Sequence of chain 1.C:
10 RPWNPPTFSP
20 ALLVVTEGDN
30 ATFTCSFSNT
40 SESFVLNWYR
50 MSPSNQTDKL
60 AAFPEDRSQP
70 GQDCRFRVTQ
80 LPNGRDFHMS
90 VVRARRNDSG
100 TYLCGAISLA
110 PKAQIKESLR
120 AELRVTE

Binding-site contacts:
Ligand atom C3 contacts residue ARG94 of chain 1.C at 3.3 Å.
Ligand atom C7 contacts residue ASN96 of chain 1.C at 3.3 Å.
Ligand atom N2 contacts residue ASN96 of chain 1.C at 2.9 Å (h-bond).
Ligand atom C4 contacts residue ARG94 of chain 1.C at 4.0 Å.
Ligand atom C1 contacts residue ASN96 of chain 1.C at 1.4 Å.
Ligand atom C1 contacts residue ARG94 of chain 1.C at 3.9 Å.
Ligand atom O6 contacts residue ARG94 of chain 1.C at 3.8 Å.
Ligand atom O3 contacts residue ARG94 of chain 1.C at 4.2 Å.
Ligand atom O5 contacts residue ASN96 of chain 1.C at 2.4 Å (h-bond).
Ligand atom O4 contacts residue ARG94 of chain 1.C at 4.1 Å.
Ligand atom C2 contacts residue ASN96 of chain 1.C at 2.5 Å.
Ligand atom C8 contacts residue ARG49 of chain 1.C at 4.0 Å.
Ligand atom C5 contacts residue ASN96 of chain 1.C at 3.7 Å.
Ligand atom C5 contacts residue ARG94 of chain 1.C at 3.7 Å.
Ligand atom O5 contacts residue ARG94 of chain 1.C at 4.0 Å.
Ligand atom C2 contacts residue ARG94 of chain 1.C at 3.9 Å.
Ligand atom C4 contacts residue ASN96 of chain 1.C at 4.2 Å.
Ligand atom N2 contacts residue ARG94 of chain 1.C at 4.0 Å.
Ligand atom C3 contacts residue ASN96 of chain 1.C at 3.8 Å.
Ligand atom O7 contacts residue ASN96 of chain 1.C at 3.3 Å (h-bond).
Ligand atom C6 contacts residue ARG94 of chain 1.C at 4.4 Å.
Ligand atom C8 contacts residue ASN96 of chain 1.C at 4.4 Å.

This protein binds this small molecule.
Small molecule (SMILES): CC(=O)N[C@@H]1[C@@H](O)[C@H](O)[C@@H](CO)O[C@H]1O